A protein and the small-molecule ligand that binds it are described below.
Small molecule (SMILES): CC(C)CCC[C@@H](C)[C@H]1CC[C@H]2[C@@H]3CC=C4C[C@@H](O)CC[C@]4(C)[C@H]3CC[C@]12C

Binding-site contacts:
Ligand atom C19 contacts residue ALA370 of chain 1.A at 4.4 Å (hydrophobic).
Ligand atom C11 contacts residue ILE357 of chain 1.A at 4.1 Å (hydrophobic).
Ligand atom C21 contacts residue ILE356 of chain 1.A at 4.1 Å (hydrophobic).
Ligand atom O1 contacts residue SER368 of chain 1.A at 2.4 Å (h-bond).
Ligand atom O1 contacts residue CYS367 of chain 1.A at 3.6 Å.
Ligand atom C1 contacts residue PHE360 of chain 1.A at 3.9 Å (hydrophobic).
Ligand atom C1 contacts residue ALA370 of chain 1.A at 4.5 Å (hydrophobic).
Ligand atom C22 contacts residue ILE356 of chain 1.A at 4.2 Å (hydrophobic).
Ligand atom C9 contacts residue PHE360 of chain 1.A at 4.3 Å (hydrophobic).
Ligand atom C3 contacts residue SER368 of chain 1.A at 3.2 Å.
Ligand atom C12 contacts residue PHE360 of chain 1.A at 4.4 Å (hydrophobic).
Ligand atom C11 contacts residue LEU374 of chain 1.A at 4.3 Å (hydrophobic).
Ligand atom C24 contacts residue ILE356 of chain 1.A at 4.2 Å (hydrophobic).
Ligand atom C12 contacts residue ILE356 of chain 1.A at 4.3 Å (hydrophobic).
Ligand atom C2 contacts residue SER368 of chain 1.A at 3.1 Å.
Ligand atom C2 contacts residue ALA370 of chain 1.A at 3.8 Å (hydrophobic).
Ligand atom C27 contacts residue ILE356 of chain 1.A at 4.2 Å (hydrophobic).
Ligand atom C27 contacts residue LEU352 of chain 1.A at 3.7 Å (hydrophobic).
Ligand atom C18 contacts residue LEU374 of chain 1.A at 4.1 Å (hydrophobic).
Ligand atom C26 contacts residue LEU349 of chain 1.A at 4.1 Å (hydrophobic).
Ligand atom C11 contacts residue PHE360 of chain 1.A at 4.4 Å (hydrophobic).
Ligand atom C12 contacts residue ILE357 of chain 1.A at 4.0 Å (hydrophobic).
Ligand atom C21 contacts residue PRO353 of chain 1.A at 3.7 Å (hydrophobic).
Ligand atom C2 contacts residue HIS369 of chain 1.A at 4.4 Å.
Ligand atom C19 contacts residue LEU374 of chain 1.A at 4.0 Å (hydrophobic).
Ligand atom C25 contacts residue PRO353 of chain 1.A at 4.3 Å (hydrophobic).
Ligand atom C3 contacts residue CYS367 of chain 1.A at 3.9 Å (hydrophobic).

Sequence of chain 1.A:
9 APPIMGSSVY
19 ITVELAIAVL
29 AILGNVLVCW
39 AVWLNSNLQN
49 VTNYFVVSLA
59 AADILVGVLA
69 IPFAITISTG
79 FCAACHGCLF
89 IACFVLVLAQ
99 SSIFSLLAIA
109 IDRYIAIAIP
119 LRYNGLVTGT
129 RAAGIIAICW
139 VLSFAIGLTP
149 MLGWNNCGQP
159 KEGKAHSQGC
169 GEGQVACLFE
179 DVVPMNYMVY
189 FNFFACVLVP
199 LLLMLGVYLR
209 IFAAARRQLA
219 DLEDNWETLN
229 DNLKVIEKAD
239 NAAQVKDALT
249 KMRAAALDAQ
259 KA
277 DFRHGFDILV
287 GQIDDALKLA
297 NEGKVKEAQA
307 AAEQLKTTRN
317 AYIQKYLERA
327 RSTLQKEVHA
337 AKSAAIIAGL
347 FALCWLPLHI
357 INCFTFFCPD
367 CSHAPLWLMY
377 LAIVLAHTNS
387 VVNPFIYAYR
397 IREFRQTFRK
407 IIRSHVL